Sequence of chain 1.B:
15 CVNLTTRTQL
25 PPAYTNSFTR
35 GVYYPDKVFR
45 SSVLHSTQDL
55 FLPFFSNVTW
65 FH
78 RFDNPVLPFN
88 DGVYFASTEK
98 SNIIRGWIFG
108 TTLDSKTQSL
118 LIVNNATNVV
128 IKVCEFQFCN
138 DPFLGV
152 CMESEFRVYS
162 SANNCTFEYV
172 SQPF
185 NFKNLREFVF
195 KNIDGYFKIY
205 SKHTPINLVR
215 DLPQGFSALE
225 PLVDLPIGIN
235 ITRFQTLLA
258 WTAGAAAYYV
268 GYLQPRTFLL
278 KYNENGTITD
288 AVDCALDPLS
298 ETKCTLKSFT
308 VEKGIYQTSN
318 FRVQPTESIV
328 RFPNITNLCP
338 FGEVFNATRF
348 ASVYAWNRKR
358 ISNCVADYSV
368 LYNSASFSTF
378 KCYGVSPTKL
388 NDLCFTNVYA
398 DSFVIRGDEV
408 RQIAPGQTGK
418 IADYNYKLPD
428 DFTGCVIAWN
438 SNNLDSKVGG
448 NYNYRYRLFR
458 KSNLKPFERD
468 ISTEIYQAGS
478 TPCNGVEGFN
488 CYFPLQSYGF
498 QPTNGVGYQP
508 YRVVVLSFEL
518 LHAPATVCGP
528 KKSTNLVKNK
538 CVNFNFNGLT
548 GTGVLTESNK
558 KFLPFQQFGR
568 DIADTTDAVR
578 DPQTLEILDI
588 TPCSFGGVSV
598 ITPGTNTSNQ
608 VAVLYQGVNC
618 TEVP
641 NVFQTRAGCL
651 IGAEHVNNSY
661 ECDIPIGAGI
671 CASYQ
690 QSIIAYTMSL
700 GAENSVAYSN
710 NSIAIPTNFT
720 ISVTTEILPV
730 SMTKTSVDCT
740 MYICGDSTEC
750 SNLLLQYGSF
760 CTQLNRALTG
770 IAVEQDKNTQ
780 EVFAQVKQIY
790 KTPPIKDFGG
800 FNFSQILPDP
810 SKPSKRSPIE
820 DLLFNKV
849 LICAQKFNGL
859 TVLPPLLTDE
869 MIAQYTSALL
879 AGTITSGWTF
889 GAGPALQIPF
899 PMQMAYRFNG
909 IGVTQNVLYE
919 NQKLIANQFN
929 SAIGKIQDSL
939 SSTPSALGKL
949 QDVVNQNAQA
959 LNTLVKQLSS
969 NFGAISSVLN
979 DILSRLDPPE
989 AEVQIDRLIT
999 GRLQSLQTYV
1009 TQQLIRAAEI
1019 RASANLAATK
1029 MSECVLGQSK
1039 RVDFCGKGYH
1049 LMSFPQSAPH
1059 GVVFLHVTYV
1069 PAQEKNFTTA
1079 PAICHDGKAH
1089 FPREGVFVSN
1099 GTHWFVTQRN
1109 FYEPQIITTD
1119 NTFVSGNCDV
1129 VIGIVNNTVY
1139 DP

Sequence of chain 1.E:
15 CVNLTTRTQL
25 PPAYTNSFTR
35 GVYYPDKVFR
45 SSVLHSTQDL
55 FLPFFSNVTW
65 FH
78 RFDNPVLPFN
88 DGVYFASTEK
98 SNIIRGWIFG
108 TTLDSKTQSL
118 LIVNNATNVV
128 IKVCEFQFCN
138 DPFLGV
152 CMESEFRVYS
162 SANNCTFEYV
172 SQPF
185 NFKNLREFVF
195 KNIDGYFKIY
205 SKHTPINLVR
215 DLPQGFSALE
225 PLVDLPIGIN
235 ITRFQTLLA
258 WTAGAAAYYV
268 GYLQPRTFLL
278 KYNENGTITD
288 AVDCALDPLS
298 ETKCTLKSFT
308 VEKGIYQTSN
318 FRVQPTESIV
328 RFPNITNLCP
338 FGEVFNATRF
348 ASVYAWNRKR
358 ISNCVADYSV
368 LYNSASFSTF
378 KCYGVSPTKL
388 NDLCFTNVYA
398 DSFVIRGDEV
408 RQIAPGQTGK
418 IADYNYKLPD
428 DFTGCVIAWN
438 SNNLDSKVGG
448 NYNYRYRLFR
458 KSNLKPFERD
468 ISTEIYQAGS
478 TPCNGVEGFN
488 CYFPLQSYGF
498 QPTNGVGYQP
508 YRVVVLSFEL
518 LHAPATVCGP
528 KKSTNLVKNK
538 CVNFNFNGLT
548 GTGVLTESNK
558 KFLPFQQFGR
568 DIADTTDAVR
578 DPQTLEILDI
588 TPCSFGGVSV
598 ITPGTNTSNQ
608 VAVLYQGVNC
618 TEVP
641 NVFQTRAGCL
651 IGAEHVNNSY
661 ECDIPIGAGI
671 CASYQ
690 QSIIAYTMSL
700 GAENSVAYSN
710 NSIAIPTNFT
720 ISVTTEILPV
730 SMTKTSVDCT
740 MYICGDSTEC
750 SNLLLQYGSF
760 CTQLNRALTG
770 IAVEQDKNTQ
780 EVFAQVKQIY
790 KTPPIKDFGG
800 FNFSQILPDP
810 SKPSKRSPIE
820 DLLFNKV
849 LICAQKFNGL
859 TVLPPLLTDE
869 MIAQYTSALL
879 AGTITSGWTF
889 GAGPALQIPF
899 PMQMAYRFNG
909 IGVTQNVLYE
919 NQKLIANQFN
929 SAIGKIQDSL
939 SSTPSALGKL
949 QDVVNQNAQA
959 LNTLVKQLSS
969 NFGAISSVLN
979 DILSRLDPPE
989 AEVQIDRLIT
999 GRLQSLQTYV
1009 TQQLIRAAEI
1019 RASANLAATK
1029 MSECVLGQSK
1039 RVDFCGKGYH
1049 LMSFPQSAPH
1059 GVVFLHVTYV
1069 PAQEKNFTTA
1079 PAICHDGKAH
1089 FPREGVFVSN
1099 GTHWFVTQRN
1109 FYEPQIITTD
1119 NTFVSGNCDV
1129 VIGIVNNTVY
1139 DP

Binding-site contacts:
Ligand atom C2 contacts residue ASN282 of chain 1.E at 2.5 Å.
Ligand atom C5 contacts residue ASN282 of chain 1.E at 3.7 Å.
Ligand atom C7 contacts residue ASN282 of chain 1.E at 3.6 Å.
Ligand atom C7 contacts residue ASN280 of chain 1.E at 4.0 Å.
Ligand atom C4 contacts residue ASN282 of chain 1.E at 4.2 Å.
Ligand atom O5 contacts residue ASN282 of chain 1.E at 2.4 Å (h-bond).
Ligand atom C3 contacts residue ASN282 of chain 1.E at 3.8 Å.
Ligand atom N2 contacts residue ASN282 of chain 1.E at 2.9 Å (h-bond).
Ligand atom C1 contacts residue ASN282 of chain 1.E at 1.4 Å.
Ligand atom O7 contacts residue ASN282 of chain 1.E at 3.9 Å.
Ligand atom O7 contacts residue ASN280 of chain 1.E at 3.8 Å.
Ligand atom O5 contacts residue LYS558 of chain 1.B at 4.5 Å.
Ligand atom C8 contacts residue ASN280 of chain 1.E at 3.8 Å.
Ligand atom O6 contacts residue LYS558 of chain 1.B at 3.8 Å.

This small molecule binds to this protein.
Small molecule (SMILES): CC(=O)N[C@@H]1[C@@H](O)[C@H](O)[C@@H](CO)O[C@H]1O